The protein below binds the small molecule below.
Small molecule (SMILES): CC(=O)N[C@@H]1[C@@H](O)[C@H](O)[C@@H](CO)O[C@H]1O

Binding-site contacts:
Ligand atom C3 contacts residue ASN153 of chain 14.B at 3.3 Å.
Ligand atom O3 contacts residue GLY154 of chain 14.B at 4.2 Å.
Ligand atom C4 contacts residue ASN153 of chain 14.B at 3.8 Å.
Ligand atom C5 contacts residue ARG142 of chain 14.B at 4.3 Å.
Ligand atom C2 contacts residue ASN153 of chain 14.B at 3.8 Å.
Ligand atom O5 contacts residue ASN143 of chain 14.B at 2.4 Å (h-bond).
Ligand atom C4 contacts residue ASN143 of chain 14.B at 3.4 Å.
Ligand atom O6 contacts residue ARG142 of chain 14.B at 4.4 Å.
Ligand atom O7 contacts residue ASN143 of chain 14.B at 2.6 Å (h-bond).
Ligand atom O7 contacts residue ASN153 of chain 14.B at 3.9 Å.
Ligand atom O4 contacts residue ASN153 of chain 14.B at 3.9 Å.
Ligand atom C6 contacts residue ASN143 of chain 14.B at 3.0 Å.
Ligand atom N2 contacts residue ASN143 of chain 14.B at 3.4 Å (h-bond).
Ligand atom C7 contacts residue ASN153 of chain 14.B at 4.1 Å.
Ligand atom C1 contacts residue ASN143 of chain 14.B at 1.4 Å.
Ligand atom N2 contacts residue ASN153 of chain 14.B at 4.1 Å.
Ligand atom O6 contacts residue ASN143 of chain 14.B at 2.9 Å (h-bond).
Ligand atom O3 contacts residue ASN153 of chain 14.B at 2.0 Å (h-bond).
Ligand atom C3 contacts residue ASN143 of chain 14.B at 3.5 Å.
Ligand atom O4 contacts residue ARG142 of chain 14.B at 3.2 Å.
Ligand atom O3 contacts residue ASN143 of chain 14.B at 4.3 Å.
Ligand atom C4 contacts residue ARG142 of chain 14.B at 3.9 Å.
Ligand atom C7 contacts residue ASN143 of chain 14.B at 3.4 Å.
Ligand atom C6 contacts residue ARG142 of chain 14.B at 3.5 Å.
Ligand atom C2 contacts residue ASN143 of chain 14.B at 2.5 Å.
Ligand atom C5 contacts residue ASN143 of chain 14.B at 3.0 Å.

Sequence of chain 14.B:
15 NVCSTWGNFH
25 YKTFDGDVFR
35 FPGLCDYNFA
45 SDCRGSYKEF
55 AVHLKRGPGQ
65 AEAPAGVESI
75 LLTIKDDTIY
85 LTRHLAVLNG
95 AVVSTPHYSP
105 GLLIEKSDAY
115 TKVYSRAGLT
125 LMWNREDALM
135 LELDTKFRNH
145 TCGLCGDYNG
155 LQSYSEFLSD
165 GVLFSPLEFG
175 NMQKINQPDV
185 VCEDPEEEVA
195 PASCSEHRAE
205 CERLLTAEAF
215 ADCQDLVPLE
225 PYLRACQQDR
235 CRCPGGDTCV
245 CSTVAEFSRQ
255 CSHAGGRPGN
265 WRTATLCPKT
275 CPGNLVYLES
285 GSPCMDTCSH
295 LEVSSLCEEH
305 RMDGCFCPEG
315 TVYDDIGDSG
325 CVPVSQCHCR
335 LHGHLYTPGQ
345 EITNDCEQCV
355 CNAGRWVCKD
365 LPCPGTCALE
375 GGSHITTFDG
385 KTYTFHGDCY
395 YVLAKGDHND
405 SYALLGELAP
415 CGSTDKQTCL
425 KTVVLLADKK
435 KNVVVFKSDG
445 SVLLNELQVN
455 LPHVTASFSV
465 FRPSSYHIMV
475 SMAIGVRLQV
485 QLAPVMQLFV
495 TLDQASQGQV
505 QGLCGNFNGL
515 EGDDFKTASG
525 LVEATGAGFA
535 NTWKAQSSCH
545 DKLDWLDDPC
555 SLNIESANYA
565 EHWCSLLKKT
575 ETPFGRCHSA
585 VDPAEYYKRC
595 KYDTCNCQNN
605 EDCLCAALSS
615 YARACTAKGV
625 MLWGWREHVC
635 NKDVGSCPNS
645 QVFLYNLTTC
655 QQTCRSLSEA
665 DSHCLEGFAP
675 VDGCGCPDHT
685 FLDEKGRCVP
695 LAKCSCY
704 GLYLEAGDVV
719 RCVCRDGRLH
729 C